Binding-site contacts:
Ligand atom O3 contacts residue TYR162 of chain 1.B at 2.8 Å (h-bond).
Ligand atom C13 contacts residue TYR162 of chain 1.B at 3.6 Å (hydrophobic).
Ligand atom C12 contacts residue ASP40 of chain 1.A at 3.3 Å.
Ligand atom N contacts residue TYR162 of chain 1.B at 3.7 Å.
Ligand atom C2 contacts residue ASP130 of chain 1.B at 3.6 Å.
Ligand atom N contacts residue ASP130 of chain 1.B at 2.8 Å (salt-bridge).
Ligand atom C17 contacts residue GLY154 of chain 1.B at 3.4 Å.
Ligand atom N4 contacts residue ASN153 of chain 1.B at 2.8 Å (h-bond).
Ligand atom C4 contacts residue TYR131 of chain 1.B at 3.6 Å (hydrophobic).
Ligand atom N1 contacts residue VAL156 of chain 1.B at 3.8 Å.
Ligand atom O4 contacts residue ALA133 of chain 1.B at 3.5 Å.
Ligand atom O3 contacts residue GLY154 of chain 1.B at 3.3 Å (h-bond).
Ligand atom N2 contacts residue GLY160 of chain 1.B at 3.1 Å (h-bond).
Ligand atom N3 contacts residue TYR162 of chain 1.B at 3.4 Å (h-bond).
Ligand atom C7 contacts residue SER136 of chain 1.B at 3.5 Å.
Ligand atom C12 contacts residue ASN153 of chain 1.B at 3.5 Å.
Ligand atom C3 contacts residue ASP130 of chain 1.B at 3.6 Å.
Ligand atom C11 contacts residue ASN153 of chain 1.B at 3.6 Å.
Ligand atom C21 contacts residue VAL156 of chain 1.B at 3.6 Å (hydrophobic).
Ligand atom C9 contacts residue HIS52 of chain 1.B at 3.6 Å.
Ligand atom C20 contacts residue VAL156 of chain 1.B at 3.6 Å (hydrophobic).
Ligand atom O2 contacts residue VAL156 of chain 1.B at 3.5 Å.
Ligand atom N3 contacts residue GLY152 of chain 1.B at 2.8 Å (h-bond).
Ligand atom C5 contacts residue TYR162 of chain 1.B at 3.7 Å (hydrophobic).
Ligand atom C8 contacts residue GLY152 of chain 1.B at 3.2 Å.
Ligand atom C6 contacts residue SER136 of chain 1.B at 3.1 Å.
Ligand atom C18 contacts residue VAL156 of chain 1.B at 3.6 Å (hydrophobic).
Ligand atom O4 contacts residue SER136 of chain 1.B at 3.6 Å (h-bond).
Ligand atom C3 contacts residue TYR131 of chain 1.B at 3.2 Å (hydrophobic).
Ligand atom N4 contacts residue ASP40 of chain 1.A at 2.9 Å (salt-bridge).
Ligand atom C1 contacts residue ASP130 of chain 1.B at 3.8 Å.
Ligand atom N3 contacts residue SER136 of chain 1.B at 3.2 Å (h-bond).
Ligand atom C7 contacts residue GLY152 of chain 1.B at 3.4 Å.
Ligand atom C19 contacts residue PHE41 of chain 1.A at 3.6 Å (hydrophobic).
Ligand atom C5 contacts residue TYR131 of chain 1.B at 3.5 Å (hydrophobic).
Ligand atom C19 contacts residue VAL155 of chain 1.B at 3.6 Å (hydrophobic).
Ligand atom C19 contacts residue VAL156 of chain 1.B at 3.5 Å (hydrophobic).
Ligand atom O3 contacts residue GLY152 of chain 1.B at 3.7 Å.
Ligand atom N2 contacts residue ASP130 of chain 1.B at 2.8 Å (salt-bridge).
Ligand atom N4 contacts residue GLY39 of chain 1.A at 3.0 Å (h-bond).

Sequence of chain 1.A:
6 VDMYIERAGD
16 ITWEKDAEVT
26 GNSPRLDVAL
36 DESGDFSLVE

Sequence of chain 1.B:
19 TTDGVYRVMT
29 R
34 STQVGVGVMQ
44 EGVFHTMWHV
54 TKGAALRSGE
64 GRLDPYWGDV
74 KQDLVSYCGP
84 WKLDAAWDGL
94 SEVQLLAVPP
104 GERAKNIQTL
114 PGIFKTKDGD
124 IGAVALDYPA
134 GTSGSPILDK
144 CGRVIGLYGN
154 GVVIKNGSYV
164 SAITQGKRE

A small-molecule ligand and the protein it binds are described below.
Small molecule (SMILES): [H]/N=C(/N)N[C@@H]1CCCCNC(=O)[C@H](CCCCN)NC(=O)[C@H](Cc2ccc3ccccc3c2)NC(=O)Cc2cccc(c2)CNC(=O)CNC1=O